Binding-site contacts:
Ligand atom O15 contacts residue ASP295 of chain 4.B at 3.6 Å.
Ligand atom O1 contacts residue ASP295 of chain 4.B at 2.7 Å (salt-bridge).
Ligand atom O1 contacts residue PHE294 of chain 4.B at 3.5 Å (h-bond).
Ligand atom C17 contacts residue LYS122 of chain 6.B at 3.6 Å.
Ligand atom C3 contacts residue ASP295 of chain 4.B at 3.3 Å.
Ligand atom C1 contacts residue ASP295 of chain 4.B at 2.5 Å.
Ligand atom C2 contacts residue ARG306 of chain 4.B at 3.5 Å.
Ligand atom C4 contacts residue LYS297 of chain 4.B at 2.9 Å.
Ligand atom C23 contacts residue PHE294 of chain 4.B at 3.5 Å (hydrophobic).
Ligand atom C7 contacts residue LYS297 of chain 4.B at 3.3 Å.
Ligand atom C9 contacts residue ASP295 of chain 4.B at 3.6 Å.
Ligand atom O1 contacts residue ALA296 of chain 4.B at 3.0 Å (h-bond).
Ligand atom C26 contacts residue TYR310 of chain 4.B at 3.8 Å (hydrophobic).
Ligand atom C3 contacts residue ARG306 of chain 4.B at 3.0 Å.
Ligand atom C5 contacts residue LYS297 of chain 4.B at 2.7 Å.
Ligand atom C5 contacts residue ASP295 of chain 4.B at 3.0 Å.
Ligand atom C2 contacts residue ASP295 of chain 4.B at 1.9 Å.
Ligand atom O91 contacts residue ASP295 of chain 4.B at 2.6 Å (salt-bridge).
Ligand atom C24 contacts residue PHE294 of chain 4.B at 3.2 Å (hydrophobic).
Ligand atom C25 contacts residue ARG306 of chain 4.B at 3.5 Å.
Ligand atom O2 contacts residue ASP295 of chain 4.B at 1.6 Å (salt-bridge).
Ligand atom O24 contacts residue TYR310 of chain 4.B at 3.2 Å (h-bond).
Ligand atom C4 contacts residue ARG306 of chain 4.B at 3.2 Å.
Ligand atom O2 contacts residue ALA296 of chain 4.B at 3.5 Å (h-bond).
Ligand atom C27 contacts residue PHE341 of chain 4.B at 3.5 Å (hydrophobic).
Ligand atom C26 contacts residue PHE294 of chain 4.B at 3.8 Å (hydrophobic).
Ligand atom C24 contacts residue TYR310 of chain 4.B at 3.8 Å (hydrophobic).
Ligand atom O3 contacts residue ARG306 of chain 4.B at 2.1 Å (salt-bridge).
Ligand atom O24 contacts residue PHE294 of chain 4.B at 2.5 Å (h-bond).
Ligand atom O7 contacts residue ASP118 of chain 6.B at 3.6 Å.
Ligand atom C6 contacts residue ASP295 of chain 4.B at 3.7 Å.
Ligand atom C4 contacts residue ASP295 of chain 4.B at 3.7 Å.
Ligand atom O2 contacts residue LYS297 of chain 4.B at 3.5 Å (salt-bridge).
Ligand atom O2 contacts residue ARG306 of chain 4.B at 3.0 Å (salt-bridge).
Ligand atom C16 contacts residue ARG306 of chain 4.B at 2.6 Å.
Ligand atom O8 contacts residue ASP118 of chain 6.B at 2.9 Å (salt-bridge).
Ligand atom C6 contacts residue ASP118 of chain 6.B at 3.6 Å.
Ligand atom C6 contacts residue LYS297 of chain 4.B at 2.4 Å.
Ligand atom C7 contacts residue ASP295 of chain 4.B at 3.6 Å.
Ligand atom O9 contacts residue ASP295 of chain 4.B at 3.5 Å (salt-bridge).

Sequence of chain 4.B:
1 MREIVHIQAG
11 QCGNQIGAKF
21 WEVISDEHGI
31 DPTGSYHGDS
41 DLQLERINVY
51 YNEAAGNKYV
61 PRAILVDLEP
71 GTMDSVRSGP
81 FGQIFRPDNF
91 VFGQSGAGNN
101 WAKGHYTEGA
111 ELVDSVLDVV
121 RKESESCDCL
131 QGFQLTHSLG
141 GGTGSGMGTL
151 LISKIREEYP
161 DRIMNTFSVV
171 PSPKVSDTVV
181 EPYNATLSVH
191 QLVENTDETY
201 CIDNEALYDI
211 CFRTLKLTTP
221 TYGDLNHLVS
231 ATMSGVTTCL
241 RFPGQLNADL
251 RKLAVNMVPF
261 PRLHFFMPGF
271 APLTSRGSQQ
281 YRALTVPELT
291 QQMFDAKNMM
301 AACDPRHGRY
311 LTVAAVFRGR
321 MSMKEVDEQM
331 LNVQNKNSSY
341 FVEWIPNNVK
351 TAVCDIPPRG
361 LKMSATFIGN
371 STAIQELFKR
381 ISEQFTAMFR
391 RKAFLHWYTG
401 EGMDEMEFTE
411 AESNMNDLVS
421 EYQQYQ

Sequence of chain 6.B:
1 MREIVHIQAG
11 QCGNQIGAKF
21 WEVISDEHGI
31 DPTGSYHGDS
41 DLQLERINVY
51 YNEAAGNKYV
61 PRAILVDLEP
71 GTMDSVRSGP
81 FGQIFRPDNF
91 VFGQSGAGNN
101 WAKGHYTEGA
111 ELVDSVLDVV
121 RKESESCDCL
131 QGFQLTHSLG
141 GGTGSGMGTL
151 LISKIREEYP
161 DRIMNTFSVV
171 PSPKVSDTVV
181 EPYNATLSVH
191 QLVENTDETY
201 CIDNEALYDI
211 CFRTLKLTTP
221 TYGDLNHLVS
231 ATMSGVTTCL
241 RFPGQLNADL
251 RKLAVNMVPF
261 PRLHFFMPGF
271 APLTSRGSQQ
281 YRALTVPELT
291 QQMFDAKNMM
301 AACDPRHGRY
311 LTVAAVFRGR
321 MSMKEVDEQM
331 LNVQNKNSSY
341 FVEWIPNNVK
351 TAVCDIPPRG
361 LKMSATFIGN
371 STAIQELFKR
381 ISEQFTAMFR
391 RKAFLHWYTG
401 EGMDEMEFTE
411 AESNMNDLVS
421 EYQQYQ

This protein binds this small molecule.
Small molecule (SMILES): CC[C@H](/C=C(/C)[C@@H]1C[C@@H](OC)C[C@H](O)C(C)(C)[C@@]2(O)O[C@@H](C[C@@H](OC)[C@H](O)C(=O)O1)C[C@@H](OC)[C@H]2O)CO